Sequence of chain 1.A:
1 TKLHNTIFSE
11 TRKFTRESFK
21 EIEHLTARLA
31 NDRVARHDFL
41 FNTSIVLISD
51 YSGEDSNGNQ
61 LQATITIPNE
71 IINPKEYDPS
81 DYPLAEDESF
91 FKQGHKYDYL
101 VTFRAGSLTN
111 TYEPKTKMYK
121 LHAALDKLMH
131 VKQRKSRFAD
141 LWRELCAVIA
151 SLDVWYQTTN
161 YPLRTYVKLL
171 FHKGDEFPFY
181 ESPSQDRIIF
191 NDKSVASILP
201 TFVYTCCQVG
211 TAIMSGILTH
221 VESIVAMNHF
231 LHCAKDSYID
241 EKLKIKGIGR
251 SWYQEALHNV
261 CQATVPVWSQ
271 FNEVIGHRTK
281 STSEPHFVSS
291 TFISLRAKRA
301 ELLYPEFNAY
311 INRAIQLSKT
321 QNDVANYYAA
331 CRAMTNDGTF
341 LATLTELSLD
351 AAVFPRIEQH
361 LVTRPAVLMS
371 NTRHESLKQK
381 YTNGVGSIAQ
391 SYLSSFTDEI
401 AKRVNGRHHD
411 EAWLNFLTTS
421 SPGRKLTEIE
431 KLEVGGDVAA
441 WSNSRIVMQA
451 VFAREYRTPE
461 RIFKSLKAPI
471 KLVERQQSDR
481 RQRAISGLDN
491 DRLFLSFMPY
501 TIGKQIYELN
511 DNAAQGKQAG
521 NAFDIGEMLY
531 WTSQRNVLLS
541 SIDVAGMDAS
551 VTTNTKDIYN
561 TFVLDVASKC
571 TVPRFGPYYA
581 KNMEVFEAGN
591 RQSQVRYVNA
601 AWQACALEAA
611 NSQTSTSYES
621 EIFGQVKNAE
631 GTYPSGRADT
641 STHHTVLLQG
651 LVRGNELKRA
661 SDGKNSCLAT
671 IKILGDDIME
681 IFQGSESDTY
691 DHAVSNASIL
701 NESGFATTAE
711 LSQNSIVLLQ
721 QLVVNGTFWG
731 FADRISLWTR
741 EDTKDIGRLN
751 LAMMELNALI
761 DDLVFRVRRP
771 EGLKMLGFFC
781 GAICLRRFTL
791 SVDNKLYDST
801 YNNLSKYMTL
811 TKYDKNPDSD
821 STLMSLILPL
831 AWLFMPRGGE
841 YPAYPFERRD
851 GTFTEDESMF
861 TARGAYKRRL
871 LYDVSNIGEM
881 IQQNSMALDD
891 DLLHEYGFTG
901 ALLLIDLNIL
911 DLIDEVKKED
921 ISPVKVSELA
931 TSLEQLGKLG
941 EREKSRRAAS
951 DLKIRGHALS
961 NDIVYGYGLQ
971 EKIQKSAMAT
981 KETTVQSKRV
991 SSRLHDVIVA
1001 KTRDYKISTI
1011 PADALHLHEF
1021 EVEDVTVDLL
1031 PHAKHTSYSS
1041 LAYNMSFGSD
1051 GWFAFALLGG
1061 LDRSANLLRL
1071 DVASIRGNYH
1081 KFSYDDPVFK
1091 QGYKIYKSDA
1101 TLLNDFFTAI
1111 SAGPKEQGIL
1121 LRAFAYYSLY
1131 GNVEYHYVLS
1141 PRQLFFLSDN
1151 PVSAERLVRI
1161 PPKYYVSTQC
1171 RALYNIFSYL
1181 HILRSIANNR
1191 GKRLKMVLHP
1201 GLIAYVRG

Binding-site contacts:
Ligand atom N3 contacts residue G3 of chain 1.D at 2.6 Å (h-bond).
Ligand atom N1 contacts residue ILE485 of chain 1.A at 3.0 Å.
Ligand atom N1 contacts residue SER635 of chain 1.A at 3.0 Å (h-bond).
Ligand atom C4 contacts residue THR743 of chain 1.A at 2.4 Å.
Ligand atom C4 contacts residue ASP742 of chain 1.A at 2.8 Å.
Ligand atom O2 contacts residue G3 of chain 1.D at 2.3 Å (h-bond).
Ligand atom O2' contacts residue TYR1079 of chain 1.A at 2.9 Å.
Ligand atom N4 contacts residue G3 of chain 1.D at 2.7 Å (h-bond).
Ligand atom C4' contacts residue TYR500 of chain 1.A at 2.8 Å (hydrophobic).
Ligand atom O3' contacts residue PRO422 of chain 1.A at 2.5 Å.
Ligand atom O4 contacts residue THR743 of chain 1.A at 2.1 Å (h-bond).
Ligand atom C6 contacts residue UTP1 of chain 1.O at 3.1 Å.
Ligand atom O3' contacts residue PHE416 of chain 1.A at 2.8 Å.
Ligand atom N3 contacts residue ILE485 of chain 1.A at 2.5 Å.
Ligand atom N6 contacts residue UTP1 of chain 1.O at 1.9 Å (h-bond).
Ligand atom C2 contacts residue ILE485 of chain 1.A at 2.6 Å (hydrophobic).
Ligand atom C5' contacts residue SER421 of chain 1.A at 3.1 Å.
Ligand atom P contacts residue PRO422 of chain 1.A at 3.1 Å.
Ligand atom O4 contacts residue A2 of chain 1.D at 2.1 Å (h-bond).
Ligand atom C4 contacts residue ILE485 of chain 1.A at 3.1 Å (hydrophobic).
Ligand atom C2 contacts residue G3 of chain 1.D at 3.1 Å.
Ligand atom O4 contacts residue ASP742 of chain 1.A at 2.1 Å (salt-bridge).
Ligand atom O2' contacts residue GLY487 of chain 1.A at 2.9 Å.
Ligand atom OP1 contacts residue ARG445 of chain 1.A at 3.1 Å (salt-bridge).
Ligand atom O3' contacts residue TYR500 of chain 1.A at 2.5 Å (h-bond).
Ligand atom C4' contacts residue TYR1079 of chain 1.A at 3.0 Å (hydrophobic).
Ligand atom C4 contacts residue A2 of chain 1.D at 2.9 Å.
Ligand atom OP1 contacts residue PHE416 of chain 1.A at 2.6 Å.
Ligand atom OP1 contacts residue SER421 of chain 1.A at 3.0 Å.
Ligand atom C2' contacts residue TYR1079 of chain 1.A at 2.2 Å (hydrophobic).
Ligand atom C5' contacts residue TYR500 of chain 1.A at 2.9 Å (hydrophobic).
Ligand atom O3' contacts residue TYR1079 of chain 1.A at 1.4 Å (h-bond).
Ligand atom O3' contacts residue ARG445 of chain 1.A at 3.1 Å (salt-bridge).
Ligand atom C5 contacts residue THR743 of chain 1.A at 2.3 Å.
Ligand atom C2 contacts residue SER635 of chain 1.A at 2.4 Å.
Ligand atom OP1 contacts residue PRO422 of chain 1.A at 2.3 Å.
Ligand atom N3 contacts residue A2 of chain 1.D at 2.7 Å (h-bond).
Ligand atom C5' contacts residue PRO422 of chain 1.A at 3.0 Å (hydrophobic).
Ligand atom C3' contacts residue TYR1079 of chain 1.A at 1.7 Å (hydrophobic).
Ligand atom C5 contacts residue ILE485 of chain 1.A at 3.1 Å (hydrophobic).

This small molecule binds to this protein.
Small molecule (SMILES): Nc1ccn([C@@H]2O[C@H](CO[P](=O)(O)O[C@H]3[C@@H](O)[C@H](n4cnc5c(N)ncnc54)O[C@@H]3CO[P](=O)(O)O[C@H]3[C@H]4O[C@@]4(n4ccc(=O)[nH]c4=O)O[C@@H]3CO[P]3(=O)OOc4nc(=O)ccn4[C@@H]4O[C@H](COP(=O)(O)O)[C@@H](O3)[C@H]4O)[C@@H](O[P](=O)(O)OC[C@H]3O[C@@H](n4ccc(=O)[nH]c4=O)[C@H](O)[C@@H]3O)[C@H]2O)c(=O)n1